Sequence of chain 1.A:
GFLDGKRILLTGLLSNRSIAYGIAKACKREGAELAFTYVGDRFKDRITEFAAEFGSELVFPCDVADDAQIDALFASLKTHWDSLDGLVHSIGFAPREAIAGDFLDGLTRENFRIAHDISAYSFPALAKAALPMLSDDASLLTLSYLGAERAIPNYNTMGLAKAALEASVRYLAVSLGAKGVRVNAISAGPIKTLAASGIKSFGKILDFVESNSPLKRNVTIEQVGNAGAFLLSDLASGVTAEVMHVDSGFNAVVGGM

Binding-site contacts:
Ligand atom FAC contacts residue NAD1 of chain 1.M at 3.2 Å.
Ligand atom FAD contacts residue GLY93 of chain 1.A at 3.5 Å.
Ligand atom CAI contacts residue TYR156 of chain 1.A at 3.6 Å (hydrophobic).
Ligand atom CAN contacts residue NAD1 of chain 1.M at 3.1 Å.
Ligand atom OAB contacts residue TYR156 of chain 1.A at 2.5 Å (h-bond).
Ligand atom OAL contacts residue NAD1 of chain 1.M at 3.3 Å.
Ligand atom CAE contacts residue ILE100 of chain 1.A at 3.8 Å (hydrophobic).
Ligand atom FAD contacts residue NAD1 of chain 1.M at 3.3 Å.
Ligand atom CAA contacts residue TYR146 of chain 1.A at 3.7 Å (hydrophobic).
Ligand atom FAC contacts residue ALA197 of chain 1.A at 3.3 Å.
Ligand atom CAG contacts residue PHE94 of chain 1.A at 3.8 Å (hydrophobic).
Ligand atom OAB contacts residue NAD1 of chain 1.M at 3.0 Å (h-bond).
Ligand atom CAH contacts residue ILE200 of chain 1.A at 4.1 Å (hydrophobic).
Ligand atom CAN contacts residue ALA197 of chain 1.A at 4.1 Å (hydrophobic).
Ligand atom OAB contacts residue LYS163 of chain 1.A at 3.9 Å.
Ligand atom CAM contacts residue TYR156 of chain 1.A at 3.5 Å (hydrophobic).
Ligand atom CAJ contacts residue ALA197 of chain 1.A at 4.0 Å (hydrophobic).
Ligand atom CAA contacts residue PHE203 of chain 1.A at 4.0 Å (hydrophobic).
Ligand atom CAK contacts residue TYR146 of chain 1.A at 4.0 Å (hydrophobic).
Ligand atom CAK contacts residue NAD1 of chain 1.M at 3.3 Å.
Ligand atom CAK contacts residue PHE203 of chain 1.A at 3.8 Å (hydrophobic).
Ligand atom FAD contacts residue ALA196 of chain 1.A at 3.3 Å.
Ligand atom CAI contacts residue TYR146 of chain 1.A at 3.9 Å (hydrophobic).
Ligand atom CAR contacts residue ALA196 of chain 1.A at 3.8 Å (hydrophobic).
Ligand atom CAM contacts residue NAD1 of chain 1.M at 3.5 Å.
Ligand atom CAI contacts residue NAD1 of chain 1.M at 3.3 Å.
Ligand atom CAG contacts residue MET159 of chain 1.A at 4.1 Å (hydrophobic).
Ligand atom FAC contacts residue PHE203 of chain 1.A at 3.0 Å.
Ligand atom CAJ contacts residue NAD1 of chain 1.M at 3.6 Å.
Ligand atom OAL contacts residue ALA196 of chain 1.A at 3.8 Å.
Ligand atom CAE contacts residue MET159 of chain 1.A at 3.5 Å (hydrophobic).
Ligand atom CAO contacts residue ALA196 of chain 1.A at 3.5 Å (hydrophobic).
Ligand atom OAB contacts residue TYR146 of chain 1.A at 4.0 Å.
Ligand atom CAG contacts residue GLY93 of chain 1.A at 3.6 Å.
Ligand atom CAF contacts residue ILE200 of chain 1.A at 4.0 Å (hydrophobic).
Ligand atom CAO contacts residue GLY93 of chain 1.A at 4.1 Å.
Ligand atom CAQ contacts residue NAD1 of chain 1.M at 3.5 Å.
Ligand atom CAF contacts residue MET159 of chain 1.A at 3.9 Å (hydrophobic).
Ligand atom CAF contacts residue ILE100 of chain 1.A at 3.6 Å (hydrophobic).
Ligand atom CAP contacts residue NAD1 of chain 1.M at 3.2 Å.

The small molecule below binds the protein below.
Small molecule (SMILES): CCc1cc(O)c(Oc2ccccc2F)cc1F